This protein binds this small molecule.
Small molecule (SMILES): CCc1cnn2c(NCc3cnc(N)nc3)cc(-c3c(F)cccc3F)nc12

Sequence of chain 1.A:
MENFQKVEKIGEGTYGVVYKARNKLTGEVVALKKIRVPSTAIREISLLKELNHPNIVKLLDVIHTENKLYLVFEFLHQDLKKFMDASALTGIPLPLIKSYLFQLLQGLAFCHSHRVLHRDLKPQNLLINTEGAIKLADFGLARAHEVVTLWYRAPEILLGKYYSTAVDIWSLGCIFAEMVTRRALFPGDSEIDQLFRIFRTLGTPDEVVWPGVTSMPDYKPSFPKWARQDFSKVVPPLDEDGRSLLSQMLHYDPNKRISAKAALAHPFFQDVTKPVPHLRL

Binding-site contacts:
Ligand atom C05 contacts residue GLU82 of chain 1.A at 3.0 Å.
Ligand atom C05 contacts residue LEU135 of chain 1.A at 3.6 Å (hydrophobic).
Ligand atom C13 contacts residue HIS85 of chain 1.A at 3.7 Å.
Ligand atom N04 contacts residue LEU135 of chain 1.A at 3.3 Å.
Ligand atom C16 contacts residue ILE11 of chain 1.A at 3.6 Å (hydrophobic).
Ligand atom C18 contacts residue LEU84 of chain 1.A at 3.5 Å (hydrophobic).
Ligand atom C20 contacts residue GLN132 of chain 1.A at 3.6 Å.
Ligand atom F27 contacts residue ALA145 of chain 1.A at 3.6 Å.
Ligand atom C14 contacts residue LYS90 of chain 1.A at 3.6 Å.
Ligand atom C01 contacts residue ALA32 of chain 1.A at 3.5 Å (hydrophobic).
Ligand atom N03 contacts residue LEU135 of chain 1.A at 3.1 Å.
Ligand atom C12 contacts residue GLN86 of chain 1.A at 3.6 Å.
Ligand atom C01 contacts residue LEU135 of chain 1.A at 3.6 Å (hydrophobic).
Ligand atom N15 contacts residue LYS90 of chain 1.A at 2.6 Å (salt-bridge).
Ligand atom C24 contacts residue PHE81 of chain 1.A at 3.4 Å (hydrophobic).
Ligand atom C16 contacts residue LYS90 of chain 1.A at 3.2 Å.
Ligand atom C18 contacts residue HIS85 of chain 1.A at 3.3 Å.
Ligand atom N17 contacts residue ILE11 of chain 1.A at 3.5 Å.
Ligand atom F27 contacts residue ASN133 of chain 1.A at 3.5 Å.
Ligand atom C26 contacts residue PHE81 of chain 1.A at 3.2 Å (hydrophobic).
Ligand atom N15 contacts residue ILE11 of chain 1.A at 3.5 Å (h-bond).
Ligand atom F28 contacts residue GLY12 of chain 1.A at 3.7 Å.
Ligand atom N10 contacts residue LEU84 of chain 1.A at 2.8 Å (h-bond).
Ligand atom C22 contacts residue GLN132 of chain 1.A at 3.6 Å.
Ligand atom C02 contacts residue LEU135 of chain 1.A at 3.3 Å (hydrophobic).
Ligand atom N25 contacts residue ILE11 of chain 1.A at 3.8 Å.
Ligand atom N17 contacts residue HIS85 of chain 1.A at 3.7 Å.
Ligand atom C05 contacts residue ALA32 of chain 1.A at 3.3 Å (hydrophobic).
Ligand atom F28 contacts residue VAL19 of chain 1.A at 3.5 Å.
Ligand atom C12 contacts residue LEU84 of chain 1.A at 3.1 Å (hydrophobic).
Ligand atom C08 contacts residue LEU135 of chain 1.A at 3.6 Å (hydrophobic).
Ligand atom C21 contacts residue GLN132 of chain 1.A at 3.4 Å.
Ligand atom F27 contacts residue GLN132 of chain 1.A at 3.5 Å.
Ligand atom N04 contacts residue LEU84 of chain 1.A at 3.4 Å (h-bond).
Ligand atom F28 contacts residue ILE11 of chain 1.A at 3.4 Å.
Ligand atom C09 contacts residue LEU135 of chain 1.A at 3.5 Å (hydrophobic).
Ligand atom C19 contacts residue GLN132 of chain 1.A at 3.5 Å.
Ligand atom C14 contacts residue ASP87 of chain 1.A at 3.7 Å.
Ligand atom C13 contacts residue LEU84 of chain 1.A at 3.7 Å (hydrophobic).
Ligand atom N25 contacts residue LYS90 of chain 1.A at 3.1 Å (salt-bridge).